Binding-site contacts:
Ligand atom N1 contacts residue CSD576 of chain 1.B at 4.1 Å.
Ligand atom O3 contacts residue HIS83 of chain 1.B at 3.3 Å (h-bond).
Ligand atom N2 contacts residue ALA507 of chain 1.B at 3.3 Å.
Ligand atom C2 contacts residue ALA507 of chain 1.B at 3.6 Å (hydrophobic).
Ligand atom C2 contacts residue ARG509 of chain 1.B at 3.4 Å.
Ligand atom O3 contacts residue VAL82 of chain 1.B at 3.6 Å.
Ligand atom N2 contacts residue CYS79 of chain 1.B at 3.6 Å.
Ligand atom O3 contacts residue CYS579 of chain 1.B at 3.9 Å.
Ligand atom N2 contacts residue ARG509 of chain 1.B at 3.0 Å (salt-bridge).
Ligand atom O3 contacts residue CYS79 of chain 1.B at 4.0 Å.
Ligand atom C1 contacts residue THR532 of chain 1.B at 3.9 Å.
Ligand atom C3 contacts residue VAL82 of chain 1.B at 3.8 Å (hydrophobic).
Ligand atom O3 contacts residue ALA507 of chain 1.B at 3.6 Å.
Ligand atom C3 contacts residue CYS579 of chain 1.B at 3.0 Å (hydrophobic).
Ligand atom C1 contacts residue CYS79 of chain 1.B at 4.2 Å (hydrophobic).
Ligand atom O3 contacts residue VAL530 of chain 1.B at 3.5 Å.
Ligand atom N1 contacts residue PRO531 of chain 1.B at 3.6 Å.
Ligand atom N1 contacts residue VAL530 of chain 1.B at 3.8 Å.
Ligand atom N1 contacts residue CYS579 of chain 1.B at 3.4 Å.
Ligand atom FE contacts residue CYS579 of chain 1.B at 2.4 Å.
Ligand atom C1 contacts residue VAL530 of chain 1.B at 3.8 Å (hydrophobic).
Ligand atom N1 contacts residue THR532 of chain 1.B at 2.9 Å (h-bond).
Ligand atom FE contacts residue NI1 of chain 1.M at 2.9 Å.
Ligand atom C3 contacts residue PRO531 of chain 1.B at 4.0 Å (hydrophobic).
Ligand atom N1 contacts residue ARG509 of chain 1.B at 3.8 Å.
Ligand atom C3 contacts residue CYS79 of chain 1.B at 3.1 Å (hydrophobic).
Ligand atom C2 contacts residue NI1 of chain 1.M at 4.1 Å.
Ligand atom C1 contacts residue CSD576 of chain 1.B at 3.9 Å.
Ligand atom C1 contacts residue NI1 of chain 1.M at 4.0 Å.
Ligand atom FE contacts residue CYS79 of chain 1.B at 2.3 Å.
Ligand atom C3 contacts residue HIS83 of chain 1.B at 3.4 Å.
Ligand atom C1 contacts residue PRO531 of chain 1.B at 3.8 Å (hydrophobic).
Ligand atom C3 contacts residue VAL530 of chain 1.B at 3.6 Å (hydrophobic).
Ligand atom N2 contacts residue PRO508 of chain 1.B at 3.4 Å.
Ligand atom C3 contacts residue ALA507 of chain 1.B at 3.9 Å (hydrophobic).
Ligand atom C1 contacts residue ARG509 of chain 1.B at 3.7 Å.
Ligand atom C2 contacts residue CYS79 of chain 1.B at 3.1 Å (hydrophobic).
Ligand atom O3 contacts residue PRO531 of chain 1.B at 3.5 Å.
Ligand atom O3 contacts residue LEU512 of chain 1.B at 3.6 Å.
Ligand atom C1 contacts residue CYS579 of chain 1.B at 3.0 Å (hydrophobic).

This small molecule binds to this protein.
Small molecule (SMILES): N#C[Fe](=C=O)C#N

Sequence of chain 1.B:
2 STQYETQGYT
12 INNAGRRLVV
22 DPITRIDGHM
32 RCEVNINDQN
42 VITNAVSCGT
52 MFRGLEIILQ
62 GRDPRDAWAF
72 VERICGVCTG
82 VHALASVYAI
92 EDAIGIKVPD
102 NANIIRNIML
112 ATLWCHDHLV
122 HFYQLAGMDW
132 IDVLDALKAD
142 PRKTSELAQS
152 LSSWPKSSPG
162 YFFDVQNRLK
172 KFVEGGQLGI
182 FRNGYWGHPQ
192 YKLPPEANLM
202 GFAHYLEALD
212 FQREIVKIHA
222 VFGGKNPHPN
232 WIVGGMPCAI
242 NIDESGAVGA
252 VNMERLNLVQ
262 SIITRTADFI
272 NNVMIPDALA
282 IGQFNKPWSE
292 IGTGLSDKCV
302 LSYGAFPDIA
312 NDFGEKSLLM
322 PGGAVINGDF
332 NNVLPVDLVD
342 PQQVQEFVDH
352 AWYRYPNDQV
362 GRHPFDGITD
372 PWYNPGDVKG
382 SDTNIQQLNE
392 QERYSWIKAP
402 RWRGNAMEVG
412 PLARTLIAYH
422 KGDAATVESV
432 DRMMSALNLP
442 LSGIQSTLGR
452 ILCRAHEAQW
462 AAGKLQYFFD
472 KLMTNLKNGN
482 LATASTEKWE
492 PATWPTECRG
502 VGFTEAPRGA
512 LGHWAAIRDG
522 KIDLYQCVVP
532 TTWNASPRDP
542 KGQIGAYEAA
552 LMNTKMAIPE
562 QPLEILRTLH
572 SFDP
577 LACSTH